Binding-site contacts:
Ligand atom C28 contacts residue GLU318 of chain 1.E at 3.2 Å.
Ligand atom C3 contacts residue PHE385 of chain 1.E at 3.4 Å (hydrophobic).
Ligand atom C28 contacts residue MET315 of chain 1.E at 3.8 Å (hydrophobic).
Ligand atom C15 contacts residue LEU407 of chain 1.E at 3.7 Å (hydrophobic).
Ligand atom O26 contacts residue GLU318 of chain 1.E at 3.0 Å (salt-bridge).
Ligand atom C2 contacts residue PHE385 of chain 1.E at 3.7 Å (hydrophobic).
Ligand atom C4 contacts residue ILE346 of chain 1.E at 3.5 Å (hydrophobic).
Ligand atom C9 contacts residue PHE385 of chain 1.E at 3.7 Å (hydrophobic).
Ligand atom O27 contacts residue PHE381 of chain 1.E at 3.0 Å.
Ligand atom C25 contacts residue LMT1 of chain 1.XA at 2.2 Å.
Ligand atom C1 contacts residue PHE385 of chain 1.E at 3.6 Å (hydrophobic).
Ligand atom C6 contacts residue PHE385 of chain 1.E at 3.7 Å (hydrophobic).
Ligand atom N10 contacts residue GLU318 of chain 1.E at 3.8 Å.
Ligand atom C2 contacts residue ILE346 of chain 1.E at 3.7 Å (hydrophobic).
Ligand atom O26 contacts residue GLY314 of chain 1.E at 3.9 Å.
Ligand atom C1 contacts residue ILE346 of chain 1.E at 3.8 Å (hydrophobic).
Ligand atom N10 contacts residue ILE346 of chain 1.E at 3.5 Å.
Ligand atom C19 contacts residue LMT1 of chain 1.XA at 3.4 Å.
Ligand atom C5 contacts residue ILE346 of chain 1.E at 3.3 Å (hydrophobic).
Ligand atom C12 contacts residue LEU407 of chain 1.E at 3.5 Å (hydrophobic).
Ligand atom C11 contacts residue LEU407 of chain 1.E at 3.7 Å (hydrophobic).
Ligand atom C20 contacts residue LMT1 of chain 1.XA at 2.9 Å.
Ligand atom C14 contacts residue PHE381 of chain 1.E at 3.4 Å (hydrophobic).
Ligand atom O26 contacts residue MET315 of chain 1.E at 3.2 Å.
Ligand atom C22 contacts residue ILE371 of chain 1.E at 3.8 Å (hydrophobic).
Ligand atom C24 contacts residue LMT1 of chain 1.XA at 2.6 Å.
Ligand atom C7 contacts residue PHE385 of chain 1.E at 3.5 Å (hydrophobic).
Ligand atom C9 contacts residue ILE346 of chain 1.E at 3.7 Å (hydrophobic).
Ligand atom N10 contacts residue PHE385 of chain 1.E at 3.5 Å.
Ligand atom O27 contacts residue PHE385 of chain 1.E at 3.7 Å.
Ligand atom C21 contacts residue LMT1 of chain 1.XA at 2.4 Å.
Ligand atom C13 contacts residue LEU407 of chain 1.E at 3.7 Å (hydrophobic).
Ligand atom C6 contacts residue ILE346 of chain 1.E at 3.5 Å (hydrophobic).
Ligand atom C22 contacts residue LMT1 of chain 1.XA at 3.0 Å.
Ligand atom C4 contacts residue PHE385 of chain 1.E at 3.6 Å (hydrophobic).
Ligand atom C3 contacts residue ILE346 of chain 1.E at 3.5 Å (hydrophobic).
Ligand atom C20 contacts residue LEU411 of chain 1.E at 3.8 Å (hydrophobic).
Ligand atom C8 contacts residue PHE385 of chain 1.E at 3.6 Å (hydrophobic).
Ligand atom C5 contacts residue PHE385 of chain 1.E at 3.8 Å (hydrophobic).
Ligand atom C28 contacts residue GLU403 of chain 1.E at 3.4 Å.

Sequence of chain 1.E:
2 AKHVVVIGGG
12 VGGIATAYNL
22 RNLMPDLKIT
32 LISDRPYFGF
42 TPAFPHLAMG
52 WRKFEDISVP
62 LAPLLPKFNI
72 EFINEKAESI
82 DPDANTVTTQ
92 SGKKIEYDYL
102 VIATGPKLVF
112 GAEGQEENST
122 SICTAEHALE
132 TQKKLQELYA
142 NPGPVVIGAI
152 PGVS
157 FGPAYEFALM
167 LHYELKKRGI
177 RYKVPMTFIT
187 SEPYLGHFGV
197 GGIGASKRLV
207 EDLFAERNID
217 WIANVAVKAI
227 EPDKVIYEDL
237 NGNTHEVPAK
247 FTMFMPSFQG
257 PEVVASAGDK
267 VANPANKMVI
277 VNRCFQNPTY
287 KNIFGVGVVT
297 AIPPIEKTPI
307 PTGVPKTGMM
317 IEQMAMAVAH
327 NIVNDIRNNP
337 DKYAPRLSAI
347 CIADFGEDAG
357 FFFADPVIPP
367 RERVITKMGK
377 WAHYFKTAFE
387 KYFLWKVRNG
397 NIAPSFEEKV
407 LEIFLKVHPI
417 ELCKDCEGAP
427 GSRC

The small molecule below binds the protein below.
Small molecule (SMILES): CC(C)=CCC/C(C)=C/CC/C(C)=C/Cc1c(C)n(O)c2ccccc2c1=O